Binding-site contacts:
Ligand atom C8 contacts residue VAL643 of chain 1.B at 4.4 Å (hydrophobic).
Ligand atom C5 contacts residue ASN644 of chain 1.B at 3.7 Å.
Ligand atom C8 contacts residue HIS642 of chain 1.B at 3.2 Å.
Ligand atom O5 contacts residue ASN644 of chain 1.B at 2.4 Å (h-bond).
Ligand atom C1 contacts residue ASN644 of chain 1.B at 1.4 Å.
Ligand atom C4 contacts residue ASN644 of chain 1.B at 4.2 Å.
Ligand atom N2 contacts residue ASN644 of chain 1.B at 2.9 Å (h-bond).
Ligand atom C3 contacts residue ASN644 of chain 1.B at 3.8 Å.
Ligand atom O7 contacts residue ASN644 of chain 1.B at 3.4 Å (h-bond).
Ligand atom C2 contacts residue ASN644 of chain 1.B at 2.5 Å.
Ligand atom C8 contacts residue ASN644 of chain 1.B at 4.1 Å.
Ligand atom C7 contacts residue HIS642 of chain 1.B at 4.4 Å.
Ligand atom C7 contacts residue ASN644 of chain 1.B at 3.3 Å.

Sequence of chain 1.B:
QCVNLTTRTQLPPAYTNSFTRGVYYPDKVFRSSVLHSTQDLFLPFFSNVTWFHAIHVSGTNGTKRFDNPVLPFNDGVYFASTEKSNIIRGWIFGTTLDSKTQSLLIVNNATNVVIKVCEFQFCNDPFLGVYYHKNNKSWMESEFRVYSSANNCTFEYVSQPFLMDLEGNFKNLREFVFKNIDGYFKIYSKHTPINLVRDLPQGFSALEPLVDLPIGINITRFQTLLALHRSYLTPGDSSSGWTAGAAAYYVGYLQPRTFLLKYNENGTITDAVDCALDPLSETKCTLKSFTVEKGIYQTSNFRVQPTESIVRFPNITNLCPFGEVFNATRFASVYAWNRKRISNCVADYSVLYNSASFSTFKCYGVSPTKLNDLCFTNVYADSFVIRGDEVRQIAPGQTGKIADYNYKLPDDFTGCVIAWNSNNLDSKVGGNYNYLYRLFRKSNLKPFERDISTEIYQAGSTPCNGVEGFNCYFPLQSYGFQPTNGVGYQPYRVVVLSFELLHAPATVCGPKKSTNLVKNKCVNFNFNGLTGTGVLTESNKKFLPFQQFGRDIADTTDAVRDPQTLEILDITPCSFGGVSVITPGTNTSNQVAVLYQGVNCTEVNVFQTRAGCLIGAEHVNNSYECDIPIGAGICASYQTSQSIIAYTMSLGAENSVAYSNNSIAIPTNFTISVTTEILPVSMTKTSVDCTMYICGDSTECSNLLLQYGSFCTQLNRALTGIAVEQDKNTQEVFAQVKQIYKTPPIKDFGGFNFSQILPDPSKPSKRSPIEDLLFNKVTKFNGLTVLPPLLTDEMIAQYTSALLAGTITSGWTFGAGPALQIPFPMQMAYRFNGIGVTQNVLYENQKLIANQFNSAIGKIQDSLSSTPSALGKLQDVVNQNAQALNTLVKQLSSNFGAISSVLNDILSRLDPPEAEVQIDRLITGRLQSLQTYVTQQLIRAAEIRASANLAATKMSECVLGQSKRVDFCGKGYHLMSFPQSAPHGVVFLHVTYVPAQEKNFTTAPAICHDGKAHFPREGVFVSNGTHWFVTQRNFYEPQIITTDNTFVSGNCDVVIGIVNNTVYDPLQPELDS

A small-molecule ligand and the protein it binds are described below.
Small molecule (SMILES): CC(=O)N[C@@H]1[C@@H](O)[C@H](O)[C@@H](CO)O[C@H]1O